Sequence of chain 3.C:
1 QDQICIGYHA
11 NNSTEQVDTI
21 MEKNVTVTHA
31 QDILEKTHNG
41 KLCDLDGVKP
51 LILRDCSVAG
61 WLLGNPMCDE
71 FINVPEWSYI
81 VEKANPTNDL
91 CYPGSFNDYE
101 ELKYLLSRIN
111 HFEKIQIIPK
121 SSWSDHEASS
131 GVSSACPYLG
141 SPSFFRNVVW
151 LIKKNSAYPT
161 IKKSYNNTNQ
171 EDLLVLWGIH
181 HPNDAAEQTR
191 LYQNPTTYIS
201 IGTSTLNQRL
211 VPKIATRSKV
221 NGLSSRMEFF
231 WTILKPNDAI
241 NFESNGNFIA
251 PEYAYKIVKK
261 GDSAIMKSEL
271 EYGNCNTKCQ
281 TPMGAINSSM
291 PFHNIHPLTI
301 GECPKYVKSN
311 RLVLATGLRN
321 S

Binding-site contacts:
Ligand atom C5 contacts residue VAL132 of chain 3.C at 3.5 Å (hydrophobic).
Ligand atom C10 contacts residue SER130 of chain 3.C at 3.8 Å.
Ligand atom O9 contacts residue TYR92 of chain 3.C at 2.5 Å (h-bond).
Ligand atom O1B contacts residue SER134 of chain 3.C at 3.5 Å (h-bond).
Ligand atom O4 contacts residue VAL132 of chain 3.C at 3.9 Å.
Ligand atom C6 contacts residue VAL132 of chain 3.C at 4.0 Å (hydrophobic).
Ligand atom O1B contacts residue SER133 of chain 3.C at 2.9 Å (h-bond).
Ligand atom O3 contacts residue SER134 of chain 3.C at 3.9 Å.
Ligand atom O4 contacts residue LEU223 of chain 3.C at 4.0 Å.
Ligand atom C2 contacts residue SER134 of chain 3.C at 3.2 Å.
Ligand atom C7 contacts residue TRP150 of chain 3.C at 4.1 Å (hydrophobic).
Ligand atom C1 contacts residue SER134 of chain 3.C at 3.0 Å.
Ligand atom C9 contacts residue TYR92 of chain 3.C at 3.6 Å (hydrophobic).
Ligand atom C2 contacts residue SER134 of chain 3.C at 4.1 Å.
Ligand atom C9 contacts residue ARG190 of chain 3.C at 4.0 Å.
Ligand atom O9 contacts residue GLU187 of chain 3.C at 3.3 Å (salt-bridge).
Ligand atom C10 contacts residue VAL132 of chain 3.C at 3.7 Å (hydrophobic).
Ligand atom C11 contacts residue GLY131 of chain 3.C at 3.7 Å.
Ligand atom O8 contacts residue TYR92 of chain 3.C at 3.3 Å (h-bond).
Ligand atom O10 contacts residue ARG190 of chain 3.C at 3.9 Å.
Ligand atom C4 contacts residue VAL132 of chain 3.C at 3.4 Å (hydrophobic).
Ligand atom C11 contacts residue TRP150 of chain 3.C at 3.3 Å (hydrophobic).
Ligand atom O1A contacts residue SER133 of chain 3.C at 3.3 Å.
Ligand atom O9 contacts residue SER225 of chain 3.C at 3.7 Å.
Ligand atom C9 contacts residue GLU187 of chain 3.C at 3.3 Å.
Ligand atom C8 contacts residue TYR92 of chain 3.C at 4.1 Å (hydrophobic).
Ligand atom N5 contacts residue TRP150 of chain 3.C at 4.1 Å.
Ligand atom N5 contacts residue VAL132 of chain 3.C at 2.8 Å (h-bond).
Ligand atom O8 contacts residue TRP150 of chain 3.C at 4.1 Å.
Ligand atom C9 contacts residue SER225 of chain 3.C at 4.1 Å.
Ligand atom C11 contacts residue SER130 of chain 3.C at 3.2 Å.
Ligand atom O9 contacts residue TRP150 of chain 3.C at 3.5 Å.
Ligand atom O9 contacts residue HIS180 of chain 3.C at 3.5 Å (h-bond).
Ligand atom O7 contacts residue ARG190 of chain 3.C at 2.8 Å (salt-bridge).
Ligand atom C1 contacts residue SER133 of chain 3.C at 3.7 Å.
Ligand atom O2 contacts residue SER134 of chain 3.C at 3.0 Å (h-bond).
Ligand atom O1A contacts residue SER134 of chain 3.C at 2.3 Å (h-bond).
Ligand atom C11 contacts residue VAL132 of chain 3.C at 3.8 Å (hydrophobic).
Ligand atom C10 contacts residue TRP150 of chain 3.C at 3.9 Å (hydrophobic).
Ligand atom O10 contacts residue LEU191 of chain 3.C at 3.8 Å.

This small molecule binds to this protein.
Small molecule (SMILES): CC(=O)N[C@H]1[C@H]([C@H](O)[C@H](O)CO)O[C@@](O[C@@H]2[C@@H](O)[C@H](O)O[C@H](CO)[C@@H]2O)(C(=O)O)C[C@@H]1O